This small molecule binds to this protein.
Small molecule (SMILES): CC(=O)N[C@H]1CO[C@H](CO)[C@@H](OC2O[C@H](CO)[C@@H](O[C@H]3O[C@H](CO)[C@@H](O)[C@H](O[C@H]4O[C@H](CO)[C@@H](O)[C@H](O[C@H]5O[C@H](CO)[C@@H](O)[C@H](O)[C@@H]5O)[C@@H]4O)[C@@H]3O)[C@H](O)[C@H]2NC(C)=O)[C@@H]1O

Sequence of chain 1.A:
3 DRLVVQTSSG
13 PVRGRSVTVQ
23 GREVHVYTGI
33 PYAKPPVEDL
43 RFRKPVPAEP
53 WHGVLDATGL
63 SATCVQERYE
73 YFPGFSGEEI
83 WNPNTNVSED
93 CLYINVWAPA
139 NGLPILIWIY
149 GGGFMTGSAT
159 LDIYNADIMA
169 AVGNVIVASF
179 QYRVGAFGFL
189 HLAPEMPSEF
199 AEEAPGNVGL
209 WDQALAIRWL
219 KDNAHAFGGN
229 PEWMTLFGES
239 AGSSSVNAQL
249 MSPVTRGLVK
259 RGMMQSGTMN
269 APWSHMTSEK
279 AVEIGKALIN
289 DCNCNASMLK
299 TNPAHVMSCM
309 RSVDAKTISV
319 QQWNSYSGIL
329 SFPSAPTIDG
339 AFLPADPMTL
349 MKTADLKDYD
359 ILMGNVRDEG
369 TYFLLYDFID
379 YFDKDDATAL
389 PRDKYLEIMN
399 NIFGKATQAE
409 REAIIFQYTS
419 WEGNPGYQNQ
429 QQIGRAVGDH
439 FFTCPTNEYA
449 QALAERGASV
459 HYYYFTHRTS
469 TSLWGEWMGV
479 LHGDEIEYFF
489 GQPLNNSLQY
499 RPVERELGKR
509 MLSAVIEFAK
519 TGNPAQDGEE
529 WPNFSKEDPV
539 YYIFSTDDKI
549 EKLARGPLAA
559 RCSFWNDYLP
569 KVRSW

Binding-site contacts:
Ligand atom C2 contacts residue ASN493 of chain 1.A at 2.4 Å.
Ligand atom O6 contacts residue THR60 of chain 1.A at 3.5 Å (h-bond).
Ligand atom C5 contacts residue SER495 of chain 1.A at 4.0 Å.
Ligand atom O6 contacts residue ARG17 of chain 1.A at 3.8 Å.
Ligand atom C4 contacts residue GLY61 of chain 1.A at 3.8 Å.
Ligand atom C5 contacts residue ASN493 of chain 1.A at 3.6 Å.
Ligand atom O3 contacts residue THR60 of chain 1.A at 4.3 Å.
Ligand atom O5 contacts residue LEU496 of chain 1.A at 3.9 Å.
Ligand atom O6 contacts residue THR60 of chain 1.A at 3.8 Å.
Ligand atom O4 contacts residue GLY61 of chain 1.A at 3.4 Å.
Ligand atom O4 contacts residue LEU62 of chain 1.A at 2.9 Å (h-bond).
Ligand atom N2 contacts residue ASN493 of chain 1.A at 2.9 Å (h-bond).
Ligand atom C3 contacts residue GLY61 of chain 1.A at 4.0 Å.
Ligand atom O5 contacts residue ASN493 of chain 1.A at 2.3 Å (h-bond).
Ligand atom O5 contacts residue SER495 of chain 1.A at 3.9 Å.
Ligand atom C3 contacts residue THR60 of chain 1.A at 4.2 Å.
Ligand atom N2 contacts residue ILE166 of chain 1.A at 4.1 Å.
Ligand atom C5 contacts residue THR60 of chain 1.A at 4.3 Å.
Ligand atom O4 contacts residue THR60 of chain 1.A at 3.4 Å (h-bond).
Ligand atom C6 contacts residue THR60 of chain 1.A at 4.2 Å.
Ligand atom C7 contacts residue ASN493 of chain 1.A at 3.3 Å.
Ligand atom O5 contacts residue ARG17 of chain 1.A at 4.4 Å.
Ligand atom C7 contacts residue ILE166 of chain 1.A at 4.3 Å (hydrophobic).
Ligand atom C1 contacts residue ASN493 of chain 1.A at 1.4 Å.
Ligand atom C4 contacts residue THR60 of chain 1.A at 3.3 Å.
Ligand atom C3 contacts residue ASN493 of chain 1.A at 3.8 Å.
Ligand atom C6 contacts residue ARG17 of chain 1.A at 3.4 Å.
Ligand atom O6 contacts residue LEU62 of chain 1.A at 3.7 Å.
Ligand atom O5 contacts residue THR60 of chain 1.A at 3.2 Å (h-bond).
Ligand atom C8 contacts residue ASP165 of chain 1.A at 3.9 Å.
Ligand atom C8 contacts residue VAL21 of chain 1.A at 3.5 Å (hydrophobic).
Ligand atom C4 contacts residue ASN493 of chain 1.A at 4.2 Å.
Ligand atom C6 contacts residue SER495 of chain 1.A at 4.1 Å.
Ligand atom C4 contacts residue LEU62 of chain 1.A at 4.1 Å (hydrophobic).
Ligand atom O6 contacts residue ARG17 of chain 1.A at 2.8 Å (salt-bridge).
Ligand atom C6 contacts residue THR60 of chain 1.A at 3.3 Å.
Ligand atom O7 contacts residue ASN493 of chain 1.A at 3.4 Å (h-bond).
Ligand atom C1 contacts residue THR60 of chain 1.A at 3.8 Å.
Ligand atom C8 contacts residue ILE166 of chain 1.A at 3.6 Å (hydrophobic).
Ligand atom C5 contacts residue THR60 of chain 1.A at 3.2 Å.